Sequence of chain 1.A:
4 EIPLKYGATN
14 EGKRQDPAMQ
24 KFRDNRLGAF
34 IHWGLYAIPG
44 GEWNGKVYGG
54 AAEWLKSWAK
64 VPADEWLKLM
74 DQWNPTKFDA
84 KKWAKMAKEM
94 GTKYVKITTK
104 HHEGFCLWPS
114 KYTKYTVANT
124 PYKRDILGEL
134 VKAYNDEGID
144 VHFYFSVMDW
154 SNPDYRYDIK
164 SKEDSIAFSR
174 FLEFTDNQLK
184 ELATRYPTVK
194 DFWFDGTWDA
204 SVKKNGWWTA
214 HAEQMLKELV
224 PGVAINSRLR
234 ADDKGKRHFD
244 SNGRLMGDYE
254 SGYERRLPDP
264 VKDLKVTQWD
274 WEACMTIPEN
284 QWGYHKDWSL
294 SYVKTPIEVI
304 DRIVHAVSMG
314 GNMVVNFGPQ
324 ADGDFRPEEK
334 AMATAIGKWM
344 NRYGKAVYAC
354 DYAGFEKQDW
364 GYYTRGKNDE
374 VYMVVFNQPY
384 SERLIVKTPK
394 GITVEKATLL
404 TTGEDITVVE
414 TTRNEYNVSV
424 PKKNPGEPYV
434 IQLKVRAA

A small-molecule ligand and the protein it binds are described below.
Small molecule (SMILES): N[C@@H](Cc1ccc(O)cc1)C(=O)O

Binding-site contacts:
Ligand atom O contacts residue ALA440 of chain 1.A at 4.0 Å.
Ligand atom OH contacts residue PHE358 of chain 1.A at 3.8 Å.
Ligand atom CG contacts residue ARG368 of chain 1.A at 4.3 Å.
Ligand atom CD1 contacts residue ASP372 of chain 1.A at 3.6 Å.
Ligand atom CE1 contacts residue VAL438 of chain 1.A at 4.0 Å (hydrophobic).
Ligand atom CZ contacts residue VAL374 of chain 1.A at 3.8 Å (hydrophobic).
Ligand atom CE1 contacts residue ASP372 of chain 1.A at 3.9 Å.
Ligand atom CZ contacts residue ARG368 of chain 1.A at 3.8 Å.
Ligand atom CZ contacts residue ALA356 of chain 1.A at 3.5 Å (hydrophobic).
Ligand atom CD1 contacts residue ARG368 of chain 1.A at 4.2 Å.
Ligand atom OH contacts residue VAL374 of chain 1.A at 3.2 Å.
Ligand atom OXT contacts residue ALA440 of chain 1.A at 4.4 Å.
Ligand atom N contacts residue ARG368 of chain 1.A at 4.2 Å.
Ligand atom C contacts residue ALA440 of chain 1.A at 4.2 Å (hydrophobic).
Ligand atom O contacts residue ASP372 of chain 1.A at 4.4 Å.
Ligand atom OH contacts residue ARG368 of chain 1.A at 3.5 Å.
Ligand atom CE1 contacts residue ARG368 of chain 1.A at 3.8 Å.
Ligand atom CB contacts residue ASP372 of chain 1.A at 4.3 Å.
Ligand atom CG contacts residue ASP372 of chain 1.A at 4.5 Å.
Ligand atom CA contacts residue ASP372 of chain 1.A at 4.0 Å.
Ligand atom OH contacts residue ALA356 of chain 1.A at 2.7 Å (h-bond).
Ligand atom CE2 contacts residue PHE358 of chain 1.A at 4.0 Å (hydrophobic).
Ligand atom CE2 contacts residue ARG368 of chain 1.A at 4.0 Å.
Ligand atom CD2 contacts residue ILE395 of chain 1.A at 4.2 Å (hydrophobic).
Ligand atom CD1 contacts residue VAL438 of chain 1.A at 3.8 Å (hydrophobic).
Ligand atom CD2 contacts residue ARG368 of chain 1.A at 4.2 Å.
Ligand atom CZ contacts residue PHE358 of chain 1.A at 4.2 Å (hydrophobic).
Ligand atom CE2 contacts residue ALA356 of chain 1.A at 3.4 Å (hydrophobic).
Ligand atom CE1 contacts residue VAL374 of chain 1.A at 3.9 Å (hydrophobic).
Ligand atom CG contacts residue VAL438 of chain 1.A at 4.3 Å (hydrophobic).
Ligand atom CB contacts residue ILE395 of chain 1.A at 4.3 Å (hydrophobic).